A small-molecule ligand and the protein it binds are described below.
Small molecule (SMILES): CSCC[C@H](NC=O)C(=O)N[C@@H](CCCN=C(N)N)C(=O)N[C@H](C(=O)NCC(=O)N[C@@H](CC(N)=O)C(=O)N[C@@H](C)C(=O)N[C@H](C=O)CC(=O)O)[C@@H](C)O

Sequence of chain 1.B:
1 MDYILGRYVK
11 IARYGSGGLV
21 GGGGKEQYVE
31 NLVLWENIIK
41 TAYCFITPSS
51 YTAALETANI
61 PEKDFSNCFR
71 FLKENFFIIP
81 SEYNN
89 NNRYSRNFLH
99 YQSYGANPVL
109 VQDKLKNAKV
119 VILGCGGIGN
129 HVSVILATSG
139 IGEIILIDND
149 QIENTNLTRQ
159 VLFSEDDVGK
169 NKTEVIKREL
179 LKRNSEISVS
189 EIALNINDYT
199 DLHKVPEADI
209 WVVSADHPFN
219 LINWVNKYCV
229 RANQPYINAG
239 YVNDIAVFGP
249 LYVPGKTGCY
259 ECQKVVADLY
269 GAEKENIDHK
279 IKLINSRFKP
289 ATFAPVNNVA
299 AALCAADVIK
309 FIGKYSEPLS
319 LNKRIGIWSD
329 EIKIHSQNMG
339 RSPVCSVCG

Binding-site contacts:
Ligand atom CA contacts residue TYR239 of chain 1.B at 3.4 Å (hydrophobic).
Ligand atom O contacts residue ILE126 of chain 1.B at 3.2 Å (h-bond).
Ligand atom O contacts residue GLY238 of chain 1.B at 3.2 Å.
Ligand atom O contacts residue GLY125 of chain 1.B at 3.4 Å (h-bond).
Ligand atom O contacts residue VAL240 of chain 1.B at 3.6 Å.
Ligand atom OD1 contacts residue SER212 of chain 1.B at 3.1 Å.
Ligand atom CE contacts residue ARG322 of chain 1.B at 3.5 Å.
Ligand atom O contacts residue ALA265 of chain 1.B at 2.8 Å (h-bond).
Ligand atom N contacts residue ARG322 of chain 1.B at 3.6 Å.
Ligand atom CG contacts residue ALA237 of chain 1.B at 3.3 Å (hydrophobic).
Ligand atom ND2 contacts residue ALA237 of chain 1.B at 3.5 Å.
Ligand atom N contacts residue ASP214 of chain 1.B at 2.8 Å (salt-bridge).
Ligand atom C contacts residue ND71 of chain 1.N at 1.4 Å.
Ligand atom N contacts residue TYR239 of chain 1.B at 2.8 Å (h-bond).
Ligand atom CB contacts residue PRO288 of chain 1.B at 3.3 Å (hydrophobic).
Ligand atom O contacts residue GLN335 of chain 1.B at 3.0 Å (h-bond).
Ligand atom OD1 contacts residue VAL245 of chain 1.B at 3.3 Å.
Ligand atom CB contacts residue ND71 of chain 1.N at 3.5 Å.
Ligand atom C contacts residue VAL264 of chain 1.B at 3.5 Å (hydrophobic).
Ligand atom CA contacts residue ASP214 of chain 1.B at 3.4 Å.
Ligand atom N contacts residue ND71 of chain 1.N at 2.7 Å (h-bond).
Ligand atom CE contacts residue GLY324 of chain 1.B at 3.5 Å.
Ligand atom C contacts residue TYR239 of chain 1.B at 3.6 Å (hydrophobic).
Ligand atom O contacts residue VAL264 of chain 1.B at 3.6 Å.
Ligand atom O contacts residue ND71 of chain 1.N at 2.3 Å (h-bond).
Ligand atom O contacts residue ARG322 of chain 1.B at 2.7 Å (salt-bridge).
Ligand atom O contacts residue ARG322 of chain 1.B at 3.0 Å (salt-bridge).
Ligand atom OD2 contacts residue ALA237 of chain 1.B at 3.2 Å (h-bond).
Ligand atom ND2 contacts residue ASN236 of chain 1.B at 3.0 Å (h-bond).
Ligand atom O contacts residue TYR239 of chain 1.B at 2.9 Å (h-bond).
Ligand atom CA contacts residue ND71 of chain 1.N at 2.5 Å.
Ligand atom C contacts residue ASP214 of chain 1.B at 3.6 Å.
Ligand atom C contacts residue TYR239 of chain 1.B at 3.5 Å (hydrophobic).
Ligand atom O contacts residue VAL264 of chain 1.B at 3.6 Å.
Ligand atom CB contacts residue ALA237 of chain 1.B at 3.5 Å (hydrophobic).
Ligand atom OD1 contacts residue ARG322 of chain 1.B at 2.6 Å (salt-bridge).
Ligand atom OD1 contacts residue ALA213 of chain 1.B at 2.9 Å (h-bond).
Ligand atom O1 contacts residue VAL240 of chain 1.B at 3.1 Å.
Ligand atom ND2 contacts residue GLY238 of chain 1.B at 3.6 Å (h-bond).
Ligand atom N contacts residue TYR268 of chain 1.B at 3.0 Å (h-bond).